Sequence of chain 1.FA:
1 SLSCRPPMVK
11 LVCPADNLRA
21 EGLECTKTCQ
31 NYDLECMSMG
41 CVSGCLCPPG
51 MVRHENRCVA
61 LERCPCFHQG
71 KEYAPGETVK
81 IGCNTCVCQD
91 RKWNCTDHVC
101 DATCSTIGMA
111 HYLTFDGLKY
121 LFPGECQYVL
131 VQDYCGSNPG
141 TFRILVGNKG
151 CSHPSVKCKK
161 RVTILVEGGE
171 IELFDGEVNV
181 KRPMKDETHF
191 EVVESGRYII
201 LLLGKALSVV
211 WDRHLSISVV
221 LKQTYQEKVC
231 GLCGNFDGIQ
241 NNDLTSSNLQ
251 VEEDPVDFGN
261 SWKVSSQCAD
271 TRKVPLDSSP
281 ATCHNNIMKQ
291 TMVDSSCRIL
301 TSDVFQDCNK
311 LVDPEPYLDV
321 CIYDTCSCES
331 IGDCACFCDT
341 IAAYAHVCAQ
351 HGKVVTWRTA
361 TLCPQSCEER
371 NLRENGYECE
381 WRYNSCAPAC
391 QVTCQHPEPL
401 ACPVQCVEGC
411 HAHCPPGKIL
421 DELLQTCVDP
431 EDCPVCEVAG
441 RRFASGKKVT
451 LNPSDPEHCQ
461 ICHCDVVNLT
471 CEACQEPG

This protein binds this small molecule.
Small molecule (SMILES): CC(=O)N[C@@H]1[C@@H](O)[C@H](O)[C@@H](CO)O[C@H]1O

Sequence of chain 1.Y:
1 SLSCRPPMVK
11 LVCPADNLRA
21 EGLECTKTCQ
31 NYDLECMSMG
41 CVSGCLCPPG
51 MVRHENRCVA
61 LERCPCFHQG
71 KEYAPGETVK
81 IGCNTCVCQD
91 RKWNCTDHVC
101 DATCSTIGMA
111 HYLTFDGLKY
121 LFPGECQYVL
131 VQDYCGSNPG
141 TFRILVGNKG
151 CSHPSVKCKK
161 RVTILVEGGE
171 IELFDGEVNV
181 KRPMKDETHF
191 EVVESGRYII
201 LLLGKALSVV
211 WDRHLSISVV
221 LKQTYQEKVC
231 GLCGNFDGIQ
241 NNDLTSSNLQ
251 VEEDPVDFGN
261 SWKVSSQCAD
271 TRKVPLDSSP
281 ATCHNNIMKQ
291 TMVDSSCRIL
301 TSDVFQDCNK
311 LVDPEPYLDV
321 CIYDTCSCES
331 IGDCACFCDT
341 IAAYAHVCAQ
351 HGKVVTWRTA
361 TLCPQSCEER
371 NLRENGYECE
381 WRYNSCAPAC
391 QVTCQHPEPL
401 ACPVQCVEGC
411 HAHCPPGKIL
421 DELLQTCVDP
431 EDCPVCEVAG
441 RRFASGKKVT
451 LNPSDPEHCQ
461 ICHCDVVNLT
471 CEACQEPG

Binding-site contacts:
Ligand atom O7 contacts residue ASN384 of chain 1.FA at 3.2 Å (h-bond).
Ligand atom C6 contacts residue ALA387 of chain 1.FA at 4.5 Å (hydrophobic).
Ligand atom C4 contacts residue ASN384 of chain 1.FA at 4.2 Å.
Ligand atom O7 contacts residue TYR377 of chain 1.Y at 4.2 Å.
Ligand atom C7 contacts residue TYR377 of chain 1.Y at 4.2 Å (hydrophobic).
Ligand atom C6 contacts residue PRO388 of chain 1.FA at 3.5 Å (hydrophobic).
Ligand atom O6 contacts residue PRO388 of chain 1.FA at 3.5 Å.
Ligand atom C8 contacts residue TYR377 of chain 1.Y at 3.2 Å (hydrophobic).
Ligand atom C8 contacts residue ASN384 of chain 1.FA at 4.4 Å.
Ligand atom C2 contacts residue ASN384 of chain 1.FA at 2.5 Å.
Ligand atom O5 contacts residue ASN384 of chain 1.FA at 2.2 Å (h-bond).
Ligand atom N2 contacts residue ASN384 of chain 1.FA at 3.0 Å (h-bond).
Ligand atom O5 contacts residue ALA387 of chain 1.FA at 4.0 Å.
Ligand atom C7 contacts residue ASN384 of chain 1.FA at 3.3 Å.
Ligand atom C1 contacts residue ASN384 of chain 1.FA at 1.4 Å.
Ligand atom C5 contacts residue ASN384 of chain 1.FA at 3.5 Å.
Ligand atom C3 contacts residue ASN384 of chain 1.FA at 3.8 Å.